A protein and the small-molecule ligand that binds it are described below.
Small molecule (SMILES): NC1CCC(Nc2ccc(Cl)cc2)(C(=O)N2CCC(CNC(=O)CCl)CC2)CC1

Sequence of chain 1.A:
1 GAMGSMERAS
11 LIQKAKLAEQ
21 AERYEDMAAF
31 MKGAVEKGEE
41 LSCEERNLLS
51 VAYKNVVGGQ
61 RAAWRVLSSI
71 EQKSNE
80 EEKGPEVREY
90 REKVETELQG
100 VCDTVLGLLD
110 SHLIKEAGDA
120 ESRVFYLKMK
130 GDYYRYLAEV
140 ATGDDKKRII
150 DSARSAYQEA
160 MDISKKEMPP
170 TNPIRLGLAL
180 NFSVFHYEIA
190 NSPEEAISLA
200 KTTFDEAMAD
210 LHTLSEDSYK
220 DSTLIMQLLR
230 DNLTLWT

Binding-site contacts:
Ligand atom C16 contacts residue CYS43 of chain 1.A at 2.9 Å (hydrophobic).
Ligand atom C9 contacts residue LYS127 of chain 1.A at 4.1 Å.
Ligand atom C13 contacts residue PRO172 of chain 1.A at 3.6 Å (hydrophobic).
Ligand atom C6 contacts residue ILE224 of chain 1.A at 4.1 Å (hydrophobic).
Ligand atom CL1 contacts residue GLY176 of chain 1.A at 4.0 Å.
Ligand atom C19 contacts residue ASN47 of chain 1.A at 3.6 Å.
Ligand atom C7 contacts residue GLY176 of chain 1.A at 4.2 Å.
Ligand atom C16 contacts residue ILE173 of chain 1.A at 3.9 Å (hydrophobic).
Ligand atom C7 contacts residue VAL5 of chain 1.B at 3.8 Å (hydrophobic).
Ligand atom CL1 contacts residue LEU177 of chain 1.A at 4.1 Å.
Ligand atom C17 contacts residue CYS43 of chain 1.A at 1.8 Å (hydrophobic).
Ligand atom O2 contacts residue PHE124 of chain 1.A at 3.4 Å.
Ligand atom CL1 contacts residue PRO172 of chain 1.A at 4.0 Å.
Ligand atom C15 contacts residue ASN47 of chain 1.A at 4.0 Å.
Ligand atom O2 contacts residue ASN47 of chain 1.A at 3.1 Å (h-bond).
Ligand atom C5 contacts residue VAL5 of chain 1.B at 4.2 Å (hydrophobic).
Ligand atom C9 contacts residue PHE124 of chain 1.A at 3.9 Å (hydrophobic).
Ligand atom C15 contacts residue ILE173 of chain 1.A at 3.9 Å (hydrophobic).
Ligand atom O1 contacts residue ILE224 of chain 1.A at 3.7 Å.
Ligand atom C8 contacts residue LYS127 of chain 1.A at 4.1 Å.
Ligand atom C6 contacts residue VAL5 of chain 1.B at 4.0 Å (hydrophobic).
Ligand atom C18 contacts residue ASN47 of chain 1.A at 2.9 Å.
Ligand atom CL1 contacts residue LYS127 of chain 1.A at 3.3 Å.
Ligand atom C17 contacts residue ASN47 of chain 1.A at 3.5 Å.
Ligand atom C14 contacts residue ASN47 of chain 1.A at 4.0 Å.
Ligand atom O2 contacts residue CYS43 of chain 1.A at 3.9 Å.
Ligand atom N4 contacts residue CYS43 of chain 1.A at 3.4 Å (h-bond).
Ligand atom O2 contacts residue ILE173 of chain 1.A at 3.5 Å.
Ligand atom C8 contacts residue PRO172 of chain 1.A at 4.2 Å (hydrophobic).
Ligand atom C20 contacts residue VAL5 of chain 1.B at 3.8 Å (hydrophobic).
Ligand atom CL1 contacts residue ILE173 of chain 1.A at 3.5 Å.
Ligand atom N1 contacts residue LEU223 of chain 1.A at 4.0 Å.
Ligand atom C8 contacts residue VAL5 of chain 1.B at 3.9 Å (hydrophobic).
Ligand atom C10 contacts residue VAL5 of chain 1.B at 3.6 Å (hydrophobic).
Ligand atom N4 contacts residue ASN47 of chain 1.A at 3.5 Å (h-bond).
Ligand atom C7 contacts residue PRO172 of chain 1.A at 3.4 Å (hydrophobic).
Ligand atom C16 contacts residue ASN47 of chain 1.A at 3.1 Å.
Ligand atom C17 contacts residue ARG46 of chain 1.A at 3.6 Å.
Ligand atom C21 contacts residue LEU223 of chain 1.A at 3.6 Å (hydrophobic).
Ligand atom C9 contacts residue VAL5 of chain 1.B at 4.0 Å (hydrophobic).

Sequence of chain 1.B:
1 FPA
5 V